A small-molecule ligand and the protein it binds are described below.
Small molecule (SMILES): Nc1ccn([C@H]2C[C@H](O)[C@@H](COP(=O)(O)O)O2)c(=O)n1

Binding-site contacts:
Ligand atom C4' contacts residue VAL47 of chain 30.A at 4.1 Å (hydrophobic).
Ligand atom C1' contacts residue ASN414 of chain 30.A at 4.1 Å.
Ligand atom C4' contacts residue ASN414 of chain 30.A at 3.0 Å.
Ligand atom O3' contacts residue ARG412 of chain 30.A at 4.3 Å.
Ligand atom C3' contacts residue ASN414 of chain 30.A at 4.5 Å.
Ligand atom C5' contacts residue ASN414 of chain 30.A at 3.3 Å.
Ligand atom OP2 contacts residue ARG18 of chain 29.C at 3.7 Å.
Ligand atom O5' contacts residue ARG412 of chain 30.A at 3.1 Å (salt-bridge).
Ligand atom P contacts residue ARG412 of chain 30.A at 2.7 Å.
Ligand atom C4' contacts residue ARG412 of chain 30.A at 4.4 Å.
Ligand atom OP2 contacts residue LYS21 of chain 29.C at 2.7 Å (salt-bridge).
Ligand atom O3' contacts residue VAL47 of chain 30.A at 3.1 Å.
Ligand atom C5' contacts residue ARG412 of chain 30.A at 3.0 Å.
Ligand atom P contacts residue LYS21 of chain 29.C at 3.4 Å.
Ligand atom C3' contacts residue VAL47 of chain 30.A at 4.0 Å (hydrophobic).
Ligand atom OP1 contacts residue LYS21 of chain 29.C at 3.9 Å.
Ligand atom OP1 contacts residue ARG412 of chain 30.A at 3.8 Å.
Ligand atom O4' contacts residue ASN414 of chain 30.A at 2.9 Å (h-bond).
Ligand atom OP1 contacts residue ARG18 of chain 29.C at 4.0 Å.
Ligand atom OP2 contacts residue ARG412 of chain 30.A at 1.4 Å (salt-bridge).
Ligand atom C2' contacts residue VAL47 of chain 30.A at 4.3 Å (hydrophobic).

Sequence of chain 30.A:
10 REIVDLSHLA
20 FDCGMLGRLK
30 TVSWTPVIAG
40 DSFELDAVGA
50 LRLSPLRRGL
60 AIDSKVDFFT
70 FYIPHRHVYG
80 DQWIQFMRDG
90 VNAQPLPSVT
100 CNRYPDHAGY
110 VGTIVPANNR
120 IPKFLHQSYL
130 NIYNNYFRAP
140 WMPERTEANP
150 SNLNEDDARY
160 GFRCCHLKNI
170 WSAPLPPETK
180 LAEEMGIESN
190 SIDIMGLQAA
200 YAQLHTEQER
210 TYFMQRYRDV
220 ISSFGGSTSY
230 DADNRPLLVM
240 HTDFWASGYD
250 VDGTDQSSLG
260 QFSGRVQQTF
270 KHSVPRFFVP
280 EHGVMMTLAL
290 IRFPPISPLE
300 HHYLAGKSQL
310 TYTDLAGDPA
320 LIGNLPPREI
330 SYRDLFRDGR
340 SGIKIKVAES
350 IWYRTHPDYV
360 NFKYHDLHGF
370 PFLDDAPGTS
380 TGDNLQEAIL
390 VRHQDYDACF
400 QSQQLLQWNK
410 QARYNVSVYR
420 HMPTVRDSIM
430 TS

Sequence of chain 29.C:
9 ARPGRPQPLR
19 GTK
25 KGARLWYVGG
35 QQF